Sequence of chain 1.B:
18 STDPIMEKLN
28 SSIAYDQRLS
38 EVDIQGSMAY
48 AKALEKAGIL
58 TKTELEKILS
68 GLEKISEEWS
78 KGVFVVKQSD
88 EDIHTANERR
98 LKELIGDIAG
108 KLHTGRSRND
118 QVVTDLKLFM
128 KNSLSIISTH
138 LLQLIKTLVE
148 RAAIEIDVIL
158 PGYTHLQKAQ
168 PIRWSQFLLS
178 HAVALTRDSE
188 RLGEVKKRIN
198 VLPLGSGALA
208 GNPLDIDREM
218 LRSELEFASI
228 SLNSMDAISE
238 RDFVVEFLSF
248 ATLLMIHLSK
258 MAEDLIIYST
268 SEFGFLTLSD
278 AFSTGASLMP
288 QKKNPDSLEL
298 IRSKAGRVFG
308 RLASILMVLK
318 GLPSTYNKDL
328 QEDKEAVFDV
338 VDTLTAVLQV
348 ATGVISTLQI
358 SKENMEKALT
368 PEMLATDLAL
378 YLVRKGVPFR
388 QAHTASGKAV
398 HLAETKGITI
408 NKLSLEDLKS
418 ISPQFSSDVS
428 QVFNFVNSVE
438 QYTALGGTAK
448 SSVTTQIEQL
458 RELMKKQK

The small molecule below binds the protein below.
Small molecule (SMILES): [H]/N=C(/NCCC[C@H](N)C(=O)O)NC(CC(=O)O)C(=O)O

Sequence of chain 1.D:
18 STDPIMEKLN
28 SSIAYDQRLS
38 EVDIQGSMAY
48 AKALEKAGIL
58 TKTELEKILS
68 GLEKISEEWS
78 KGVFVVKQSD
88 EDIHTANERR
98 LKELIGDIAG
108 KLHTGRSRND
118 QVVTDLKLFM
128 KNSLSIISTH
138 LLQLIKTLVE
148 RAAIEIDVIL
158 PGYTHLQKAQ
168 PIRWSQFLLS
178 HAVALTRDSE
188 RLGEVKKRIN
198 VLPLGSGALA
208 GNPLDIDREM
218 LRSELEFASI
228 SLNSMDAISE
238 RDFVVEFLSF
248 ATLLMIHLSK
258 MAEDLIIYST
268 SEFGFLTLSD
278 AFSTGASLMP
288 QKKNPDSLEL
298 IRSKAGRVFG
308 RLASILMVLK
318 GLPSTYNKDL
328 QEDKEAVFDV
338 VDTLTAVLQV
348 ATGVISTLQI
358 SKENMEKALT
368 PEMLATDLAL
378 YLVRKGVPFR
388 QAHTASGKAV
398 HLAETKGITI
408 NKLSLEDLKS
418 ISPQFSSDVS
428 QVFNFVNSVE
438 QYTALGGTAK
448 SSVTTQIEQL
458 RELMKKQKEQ

Sequence of chain 1.C:
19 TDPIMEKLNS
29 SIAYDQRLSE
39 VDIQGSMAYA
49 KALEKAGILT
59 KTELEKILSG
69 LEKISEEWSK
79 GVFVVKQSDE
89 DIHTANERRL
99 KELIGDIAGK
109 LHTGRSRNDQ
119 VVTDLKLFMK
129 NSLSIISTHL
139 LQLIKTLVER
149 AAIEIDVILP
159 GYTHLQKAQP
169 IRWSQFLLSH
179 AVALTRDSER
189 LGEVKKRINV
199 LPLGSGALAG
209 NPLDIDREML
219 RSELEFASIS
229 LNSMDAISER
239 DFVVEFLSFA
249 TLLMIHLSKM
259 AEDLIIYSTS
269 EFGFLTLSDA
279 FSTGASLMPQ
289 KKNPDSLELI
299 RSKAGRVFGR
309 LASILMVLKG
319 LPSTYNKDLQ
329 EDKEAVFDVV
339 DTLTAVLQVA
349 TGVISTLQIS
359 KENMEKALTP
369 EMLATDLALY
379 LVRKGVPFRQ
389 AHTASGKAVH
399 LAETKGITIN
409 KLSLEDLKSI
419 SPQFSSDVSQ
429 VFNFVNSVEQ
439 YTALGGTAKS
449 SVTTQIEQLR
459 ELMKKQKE

Binding-site contacts:
Ligand atom C contacts residue TYR323 of chain 1.B at 3.7 Å (hydrophobic).
Ligand atom N2 contacts residue TYR323 of chain 1.B at 3.6 Å.
Ligand atom N4 contacts residue SER29 of chain 1.B at 3.2 Å (h-bond).
Ligand atom N3 contacts residue ARG115 of chain 1.B at 3.4 Å (salt-bridge).
Ligand atom C2 contacts residue ARG115 of chain 1.B at 3.8 Å.
Ligand atom C5 contacts residue LYS331 of chain 1.B at 3.8 Å.
Ligand atom OD2 contacts residue ASN116 of chain 1.B at 2.6 Å (h-bond).
Ligand atom N4 contacts residue GLN328 of chain 1.B at 2.8 Å (h-bond).
Ligand atom O51 contacts residue VAL119 of chain 1.B at 4.0 Å.
Ligand atom C contacts residue ASN116 of chain 1.B at 3.3 Å.
Ligand atom CA contacts residue HIS162 of chain 1.D at 3.5 Å.
Ligand atom C5 contacts residue GLN328 of chain 1.B at 3.6 Å.
Ligand atom OG2 contacts residue HIS162 of chain 1.D at 3.7 Å.
Ligand atom C3 contacts residue VAL119 of chain 1.B at 3.8 Å (hydrophobic).
Ligand atom C4 contacts residue TYR323 of chain 1.B at 3.7 Å (hydrophobic).
Ligand atom O52 contacts residue GLN328 of chain 1.B at 3.7 Å.
Ligand atom OD2 contacts residue THR161 of chain 1.D at 3.5 Å.
Ligand atom C5 contacts residue TYR323 of chain 1.B at 3.4 Å (hydrophobic).
Ligand atom OD1 contacts residue THR161 of chain 1.D at 3.2 Å (h-bond).
Ligand atom C1 contacts residue ARG115 of chain 1.B at 3.9 Å.
Ligand atom N2 contacts residue ARG115 of chain 1.B at 4.0 Å.
Ligand atom CD contacts residue THR161 of chain 1.D at 3.6 Å.
Ligand atom O52 contacts residue TYR323 of chain 1.B at 2.6 Å (h-bond).
Ligand atom O51 contacts residue GLN328 of chain 1.B at 3.6 Å.
Ligand atom CD contacts residue ASN116 of chain 1.B at 3.5 Å.
Ligand atom CB contacts residue THR161 of chain 1.D at 3.5 Å.
Ligand atom C4 contacts residue GLN328 of chain 1.B at 3.4 Å.
Ligand atom C1 contacts residue TYR323 of chain 1.B at 3.5 Å (hydrophobic).
Ligand atom C2 contacts residue TYR323 of chain 1.B at 3.8 Å (hydrophobic).
Ligand atom OD2 contacts residue TYR323 of chain 1.B at 4.0 Å.
Ligand atom OG2 contacts residue ASN291 of chain 1.C at 3.1 Å (h-bond).
Ligand atom N2 contacts residue ASN116 of chain 1.B at 2.8 Å (h-bond).
Ligand atom N1 contacts residue ASN116 of chain 1.B at 3.2 Å (h-bond).
Ligand atom N1 contacts residue HIS162 of chain 1.D at 4.0 Å.
Ligand atom C3 contacts residue HIS91 of chain 1.B at 3.8 Å.
Ligand atom N1 contacts residue TYR323 of chain 1.B at 4.0 Å.
Ligand atom CB contacts residue HIS162 of chain 1.D at 3.2 Å.
Ligand atom C1 contacts residue ASN116 of chain 1.B at 4.0 Å.
Ligand atom OG2 contacts residue THR281 of chain 1.C at 3.2 Å.
Ligand atom O51 contacts residue LYS331 of chain 1.B at 2.7 Å (salt-bridge).